A small-molecule ligand and the protein it binds are described below.
Small molecule (SMILES): COC(=O)c1cc(-c2ccc3c(c2)OCO3)nc2cc(-c3ccccc3)nn12

Sequence of chain 1.A:
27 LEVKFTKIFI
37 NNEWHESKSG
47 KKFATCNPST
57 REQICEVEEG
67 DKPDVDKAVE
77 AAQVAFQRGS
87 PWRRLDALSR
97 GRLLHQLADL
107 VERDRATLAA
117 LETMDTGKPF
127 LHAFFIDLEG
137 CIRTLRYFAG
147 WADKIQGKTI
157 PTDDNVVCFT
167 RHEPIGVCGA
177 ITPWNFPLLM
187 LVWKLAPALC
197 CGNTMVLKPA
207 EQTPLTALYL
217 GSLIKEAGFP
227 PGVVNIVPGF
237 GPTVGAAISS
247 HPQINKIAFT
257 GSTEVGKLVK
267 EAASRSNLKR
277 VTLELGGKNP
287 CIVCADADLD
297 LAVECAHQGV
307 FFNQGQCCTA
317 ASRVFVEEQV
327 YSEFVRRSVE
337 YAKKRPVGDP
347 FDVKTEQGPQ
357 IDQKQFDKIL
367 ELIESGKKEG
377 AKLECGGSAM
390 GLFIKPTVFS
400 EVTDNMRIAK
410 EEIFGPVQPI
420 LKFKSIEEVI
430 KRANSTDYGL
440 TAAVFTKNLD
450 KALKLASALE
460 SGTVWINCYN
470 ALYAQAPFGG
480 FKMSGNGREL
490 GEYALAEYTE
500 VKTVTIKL

Binding-site contacts:
Ligand atom C07 contacts residue LEU471 of chain 1.A at 4.0 Å (hydrophobic).
Ligand atom O26 contacts residue ALA473 of chain 1.A at 3.4 Å (h-bond).
Ligand atom C05 contacts residue LEU471 of chain 1.A at 4.0 Å (hydrophobic).
Ligand atom N13 contacts residue ASN469 of chain 1.A at 3.8 Å.
Ligand atom C09 contacts residue ILE132 of chain 1.A at 3.9 Å (hydrophobic).
Ligand atom C03 contacts residue LEU471 of chain 1.A at 3.8 Å (hydrophobic).
Ligand atom O04 contacts residue PHE308 of chain 1.A at 3.6 Å.
Ligand atom C25 contacts residue LEU471 of chain 1.A at 3.5 Å (hydrophobic).
Ligand atom C27 contacts residue GLY136 of chain 1.A at 3.7 Å.
Ligand atom C14 contacts residue ILE132 of chain 1.A at 3.6 Å (hydrophobic).
Ligand atom C23 contacts residue GLY136 of chain 1.A at 3.8 Å.
Ligand atom C19 contacts residue PHE308 of chain 1.A at 3.4 Å (hydrophobic).
Ligand atom C24 contacts residue LEU471 of chain 1.A at 3.5 Å (hydrophobic).
Ligand atom N13 contacts residue ILE132 of chain 1.A at 3.9 Å.
Ligand atom C18 contacts residue GLN304 of chain 1.A at 3.3 Å.
Ligand atom O26 contacts residue TYR472 of chain 1.A at 4.0 Å.
Ligand atom C09 contacts residue ASN469 of chain 1.A at 3.8 Å.
Ligand atom O26 contacts residue ARG139 of chain 1.A at 3.7 Å.
Ligand atom C18 contacts residue PHE308 of chain 1.A at 3.7 Å (hydrophobic).
Ligand atom N12 contacts residue ASN469 of chain 1.A at 3.8 Å.
Ligand atom C23 contacts residue LEU471 of chain 1.A at 3.9 Å (hydrophobic).
Ligand atom C01 contacts residue PHE182 of chain 1.A at 3.9 Å (hydrophobic).
Ligand atom C10 contacts residue ILE132 of chain 1.A at 3.6 Å (hydrophobic).
Ligand atom O26 contacts residue GLY136 of chain 1.A at 3.9 Å.
Ligand atom C10 contacts residue ASN469 of chain 1.A at 4.0 Å.
Ligand atom O26 contacts residue THR140 of chain 1.A at 3.9 Å.
Ligand atom O04 contacts residue ASN469 of chain 1.A at 3.8 Å.
Ligand atom O28 contacts residue TRP189 of chain 1.A at 3.4 Å (h-bond).
Ligand atom O28 contacts residue THR140 of chain 1.A at 3.8 Å.
Ligand atom C19 contacts residue ILE132 of chain 1.A at 3.9 Å (hydrophobic).
Ligand atom C20 contacts residue LEU471 of chain 1.A at 3.8 Å (hydrophobic).
Ligand atom O02 contacts residue LEU471 of chain 1.A at 3.6 Å.
Ligand atom C22 contacts residue GLY136 of chain 1.A at 3.9 Å.
Ligand atom C11 contacts residue ILE132 of chain 1.A at 3.5 Å (hydrophobic).
Ligand atom C27 contacts residue THR140 of chain 1.A at 3.0 Å.
Ligand atom C27 contacts residue ALA473 of chain 1.A at 3.6 Å (hydrophobic).
Ligand atom C17 contacts residue GLN304 of chain 1.A at 3.2 Å.
Ligand atom C21 contacts residue LEU471 of chain 1.A at 3.5 Å (hydrophobic).
Ligand atom N12 contacts residue PHE308 of chain 1.A at 3.4 Å.
Ligand atom C06 contacts residue LEU471 of chain 1.A at 3.5 Å (hydrophobic).